A protein and the small-molecule ligand that binds it are described below.
Small molecule (SMILES): N#C[C@@H]1N[C@@H](CF)[C@H]1c1ccc(-c2c(F)cc(Cl)cc2F)cc1

Sequence of chain 1.D:
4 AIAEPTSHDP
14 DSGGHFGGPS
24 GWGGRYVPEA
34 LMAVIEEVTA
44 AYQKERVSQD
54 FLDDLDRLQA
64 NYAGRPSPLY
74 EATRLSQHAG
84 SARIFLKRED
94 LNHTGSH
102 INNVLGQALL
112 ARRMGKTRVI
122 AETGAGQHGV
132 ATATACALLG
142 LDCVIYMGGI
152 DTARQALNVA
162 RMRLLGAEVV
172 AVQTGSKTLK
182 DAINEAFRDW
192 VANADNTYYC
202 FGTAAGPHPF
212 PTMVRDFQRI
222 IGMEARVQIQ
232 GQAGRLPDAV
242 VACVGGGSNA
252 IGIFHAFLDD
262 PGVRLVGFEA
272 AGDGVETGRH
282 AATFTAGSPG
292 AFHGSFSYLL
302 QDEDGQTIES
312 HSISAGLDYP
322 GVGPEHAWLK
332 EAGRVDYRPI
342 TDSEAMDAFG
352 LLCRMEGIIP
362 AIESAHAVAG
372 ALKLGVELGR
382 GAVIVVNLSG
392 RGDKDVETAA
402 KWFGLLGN

Sequence of chain 1.C:
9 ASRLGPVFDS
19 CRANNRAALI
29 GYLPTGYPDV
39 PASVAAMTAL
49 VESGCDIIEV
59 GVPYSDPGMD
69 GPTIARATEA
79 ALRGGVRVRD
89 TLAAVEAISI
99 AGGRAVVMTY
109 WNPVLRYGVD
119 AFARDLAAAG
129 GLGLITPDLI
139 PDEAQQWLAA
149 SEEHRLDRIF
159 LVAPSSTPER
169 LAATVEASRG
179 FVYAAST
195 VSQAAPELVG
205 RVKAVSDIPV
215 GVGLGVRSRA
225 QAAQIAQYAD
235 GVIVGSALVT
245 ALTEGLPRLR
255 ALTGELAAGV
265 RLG

Binding-site contacts:
Ligand atom C1 contacts residue ASN185 of chain 1.D at 3.6 Å.
Ligand atom C10 contacts residue PRO208 of chain 1.D at 3.6 Å (hydrophobic).
Ligand atom F2 contacts residue PHE188 of chain 1.D at 3.7 Å.
Ligand atom C10 contacts residue TYR200 of chain 1.D at 3.8 Å (hydrophobic).
Ligand atom C3 contacts residue PHE188 of chain 1.D at 3.3 Å (hydrophobic).
Ligand atom F1 contacts residue ILE184 of chain 1.D at 3.1 Å.
Ligand atom C7 contacts residue HIS294 of chain 1.D at 3.9 Å.
Ligand atom C6 contacts residue ILE184 of chain 1.D at 3.9 Å (hydrophobic).
Ligand atom C12 contacts residue HIS294 of chain 1.D at 3.9 Å.
Ligand atom CL1 contacts residue PHE211 of chain 1.D at 3.5 Å.
Ligand atom C9 contacts residue PRO208 of chain 1.D at 3.3 Å (hydrophobic).
Ligand atom C2 contacts residue PHE188 of chain 1.D at 3.8 Å (hydrophobic).
Ligand atom C5 contacts residue PHE188 of chain 1.D at 3.9 Å (hydrophobic).
Ligand atom F3 contacts residue HIS294 of chain 1.D at 3.1 Å.
Ligand atom C16 contacts residue HIS294 of chain 1.D at 3.7 Å.
Ligand atom CL1 contacts residue PHE202 of chain 1.D at 3.5 Å.
Ligand atom N1 contacts residue PRO65 of chain 1.C at 4.0 Å.
Ligand atom C14 contacts residue ASP64 of chain 1.C at 3.3 Å.
Ligand atom N1 contacts residue GLY66 of chain 1.C at 2.9 Å (h-bond).
Ligand atom C6 contacts residue HIS294 of chain 1.D at 3.6 Å.
Ligand atom F2 contacts residue VAL30 of chain 1.D at 3.4 Å.
Ligand atom C17 contacts residue ASP136 of chain 1.C at 3.8 Å.
Ligand atom C11 contacts residue PHE202 of chain 1.D at 3.6 Å (hydrophobic).
Ligand atom N2 contacts residue PHE188 of chain 1.D at 4.0 Å.
Ligand atom C16 contacts residue ASP64 of chain 1.C at 3.9 Å.
Ligand atom N1 contacts residue ASP64 of chain 1.C at 3.1 Å (salt-bridge).
Ligand atom C4 contacts residue PHE188 of chain 1.D at 3.3 Å (hydrophobic).
Ligand atom C11 contacts residue TYR200 of chain 1.D at 3.9 Å (hydrophobic).
Ligand atom C14 contacts residue ASN185 of chain 1.D at 3.6 Å.
Ligand atom F1 contacts residue HIS294 of chain 1.D at 3.6 Å.
Ligand atom N2 contacts residue PRO31 of chain 1.D at 3.6 Å.
Ligand atom C1 contacts residue HIS294 of chain 1.D at 3.4 Å.
Ligand atom N2 contacts residue TYR108 of chain 1.C at 4.0 Å.
Ligand atom C8 contacts residue PRO208 of chain 1.D at 3.5 Å (hydrophobic).
Ligand atom N2 contacts residue ASP136 of chain 1.C at 3.2 Å.
Ligand atom C7 contacts residue PRO208 of chain 1.D at 3.9 Å (hydrophobic).
Ligand atom F1 contacts residue PHE202 of chain 1.D at 3.6 Å.
Ligand atom C5 contacts residue HIS294 of chain 1.D at 3.9 Å.
Ligand atom F2 contacts residue PRO208 of chain 1.D at 3.8 Å.
Ligand atom F2 contacts residue LEU34 of chain 1.D at 3.2 Å.